Sequence of chain 2.A:
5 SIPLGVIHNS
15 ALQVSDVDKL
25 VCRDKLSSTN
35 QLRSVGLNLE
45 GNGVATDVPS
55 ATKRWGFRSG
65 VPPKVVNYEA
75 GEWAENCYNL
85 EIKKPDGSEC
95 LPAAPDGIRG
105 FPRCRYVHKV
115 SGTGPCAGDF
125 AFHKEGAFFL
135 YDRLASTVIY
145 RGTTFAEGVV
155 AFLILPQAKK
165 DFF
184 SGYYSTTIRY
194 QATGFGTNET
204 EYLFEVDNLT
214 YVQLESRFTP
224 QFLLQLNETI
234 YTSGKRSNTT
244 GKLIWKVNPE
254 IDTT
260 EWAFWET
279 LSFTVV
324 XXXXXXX

A protein and the small-molecule ligand that binds it are described below.
Small molecule (SMILES): CC(=O)N[C@H]1[C@H](O[C@H]2[C@H](O)[C@@H](NC(C)=O)CO[C@@H]2CO)O[C@H](CO)[C@@H](O[C@@H]2O[C@H](CO)[C@@H](O)[C@H](O)[C@@H]2O)[C@@H]1O

Sequence of chain 2.B:
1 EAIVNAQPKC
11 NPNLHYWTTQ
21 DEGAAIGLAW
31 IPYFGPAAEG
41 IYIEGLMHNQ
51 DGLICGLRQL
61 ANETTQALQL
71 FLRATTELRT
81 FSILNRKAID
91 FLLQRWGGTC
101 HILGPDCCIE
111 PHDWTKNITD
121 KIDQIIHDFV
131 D

Sequence of chain 1.B:
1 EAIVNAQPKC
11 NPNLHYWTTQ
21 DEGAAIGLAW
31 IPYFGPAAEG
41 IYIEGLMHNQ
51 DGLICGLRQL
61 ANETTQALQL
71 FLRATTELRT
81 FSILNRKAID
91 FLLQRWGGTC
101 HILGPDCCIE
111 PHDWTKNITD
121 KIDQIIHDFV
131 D

Binding-site contacts:
Ligand atom C8 contacts residue GLU129 of chain 2.A at 3.4 Å.
Ligand atom O6 contacts residue PRO8 of chain 2.B at 3.6 Å.
Ligand atom C6 contacts residue ALA6 of chain 2.B at 4.0 Å (hydrophobic).
Ligand atom C3 contacts residue ASN62 of chain 2.B at 3.8 Å.
Ligand atom C7 contacts residue ASN62 of chain 2.B at 3.6 Å.
Ligand atom N2 contacts residue GLU129 of chain 2.A at 4.2 Å.
Ligand atom O6 contacts residue LEU28 of chain 1.B at 3.9 Å.
Ligand atom C2 contacts residue ASN62 of chain 2.B at 2.4 Å.
Ligand atom O6 contacts residue GLU129 of chain 2.A at 4.2 Å.
Ligand atom O3 contacts residue GLU129 of chain 2.A at 4.0 Å.
Ligand atom C2 contacts residue GOL1 of chain 2.K at 3.8 Å.
Ligand atom C8 contacts residue PRO8 of chain 2.B at 3.7 Å (hydrophobic).
Ligand atom O7 contacts residue LEU43 of chain 2.A at 3.9 Å.
Ligand atom C6 contacts residue GLN7 of chain 2.B at 3.5 Å.
Ligand atom O7 contacts residue ASN62 of chain 2.B at 3.9 Å.
Ligand atom C8 contacts residue ALA131 of chain 2.A at 3.8 Å (hydrophobic).
Ligand atom O7 contacts residue ALA131 of chain 2.A at 4.1 Å.
Ligand atom O6 contacts residue GLN7 of chain 2.B at 2.6 Å (h-bond).
Ligand atom C8 contacts residue GLY130 of chain 2.A at 3.9 Å.
Ligand atom O5 contacts residue GLN7 of chain 2.B at 3.0 Å (h-bond).
Ligand atom C1 contacts residue GLN7 of chain 2.B at 3.9 Å.
Ligand atom N2 contacts residue ASN62 of chain 2.B at 2.9 Å (h-bond).
Ligand atom C5 contacts residue GLN7 of chain 2.B at 3.8 Å.
Ligand atom O6 contacts residue ALA6 of chain 2.B at 4.1 Å.
Ligand atom N2 contacts residue GOL1 of chain 2.K at 3.1 Å (h-bond).
Ligand atom C8 contacts residue GOL1 of chain 2.K at 3.9 Å.
Ligand atom C5 contacts residue GOL1 of chain 2.K at 4.0 Å.
Ligand atom C5 contacts residue ASN62 of chain 2.B at 3.6 Å.
Ligand atom C3 contacts residue GOL1 of chain 2.K at 3.6 Å.
Ligand atom C8 contacts residue VAL153 of chain 2.A at 4.0 Å (hydrophobic).
Ligand atom C7 contacts residue GLU129 of chain 2.A at 3.8 Å.
Ligand atom C1 contacts residue GOL1 of chain 2.K at 3.4 Å.
Ligand atom C4 contacts residue ASN62 of chain 2.B at 4.2 Å.
Ligand atom C7 contacts residue GOL1 of chain 2.K at 3.9 Å.
Ligand atom C4 contacts residue GOL1 of chain 2.K at 4.2 Å.
Ligand atom O7 contacts residue VAL153 of chain 2.A at 4.1 Å.
Ligand atom C8 contacts residue TRP30 of chain 1.B at 4.0 Å (hydrophobic).
Ligand atom C8 contacts residue THR65 of chain 2.B at 3.6 Å.
Ligand atom C1 contacts residue ASN62 of chain 2.B at 1.4 Å.
Ligand atom O5 contacts residue ASN62 of chain 2.B at 2.3 Å (h-bond).